Sequence of chain 1.B:
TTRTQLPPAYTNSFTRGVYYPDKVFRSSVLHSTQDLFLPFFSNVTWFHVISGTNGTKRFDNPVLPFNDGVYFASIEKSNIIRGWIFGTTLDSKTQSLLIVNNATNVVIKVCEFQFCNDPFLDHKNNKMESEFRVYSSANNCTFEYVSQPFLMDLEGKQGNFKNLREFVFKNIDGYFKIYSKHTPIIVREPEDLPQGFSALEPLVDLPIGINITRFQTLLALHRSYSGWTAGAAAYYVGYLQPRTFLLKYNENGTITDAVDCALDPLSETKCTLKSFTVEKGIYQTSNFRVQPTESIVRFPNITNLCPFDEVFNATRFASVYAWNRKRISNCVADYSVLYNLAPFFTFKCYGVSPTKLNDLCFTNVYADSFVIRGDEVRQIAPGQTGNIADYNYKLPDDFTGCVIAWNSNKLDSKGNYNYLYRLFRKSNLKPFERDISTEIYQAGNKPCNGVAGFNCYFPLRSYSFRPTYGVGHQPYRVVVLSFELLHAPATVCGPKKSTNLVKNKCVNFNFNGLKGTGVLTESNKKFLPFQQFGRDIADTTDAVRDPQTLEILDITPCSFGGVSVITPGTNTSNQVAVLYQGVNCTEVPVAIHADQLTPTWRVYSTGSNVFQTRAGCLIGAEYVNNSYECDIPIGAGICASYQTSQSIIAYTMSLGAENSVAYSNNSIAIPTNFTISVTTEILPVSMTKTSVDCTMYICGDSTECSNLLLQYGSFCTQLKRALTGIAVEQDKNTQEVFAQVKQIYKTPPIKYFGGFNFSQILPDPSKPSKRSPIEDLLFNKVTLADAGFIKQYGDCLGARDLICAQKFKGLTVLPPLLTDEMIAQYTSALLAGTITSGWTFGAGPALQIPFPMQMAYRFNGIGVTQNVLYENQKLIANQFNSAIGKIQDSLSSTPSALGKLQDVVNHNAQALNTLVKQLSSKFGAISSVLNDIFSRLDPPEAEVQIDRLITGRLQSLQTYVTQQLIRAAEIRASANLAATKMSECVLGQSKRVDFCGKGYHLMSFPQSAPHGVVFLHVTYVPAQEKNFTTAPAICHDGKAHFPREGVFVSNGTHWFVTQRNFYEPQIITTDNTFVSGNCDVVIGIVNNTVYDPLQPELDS

Binding-site contacts:
Ligand atom N2 contacts residue ASN328 of chain 1.B at 2.9 Å (h-bond).
Ligand atom C2 contacts residue ASN328 of chain 1.B at 2.4 Å.
Ligand atom C6 contacts residue GLN577 of chain 1.B at 3.8 Å.
Ligand atom C3 contacts residue ASN328 of chain 1.B at 3.7 Å.
Ligand atom C6 contacts residue ASN328 of chain 1.B at 3.9 Å.
Ligand atom C7 contacts residue ASN328 of chain 1.B at 3.9 Å.
Ligand atom O4 contacts residue GLN577 of chain 1.B at 4.2 Å.
Ligand atom C1 contacts residue ASN328 of chain 1.B at 1.4 Å.
Ligand atom O6 contacts residue GLN577 of chain 1.B at 2.5 Å (h-bond).
Ligand atom O6 contacts residue ASN328 of chain 1.B at 4.2 Å.
Ligand atom C4 contacts residue GLN577 of chain 1.B at 3.6 Å.
Ligand atom O5 contacts residue ASN328 of chain 1.B at 2.3 Å (h-bond).
Ligand atom O5 contacts residue GLN577 of chain 1.B at 4.2 Å.
Ligand atom O6 contacts residue PRO576 of chain 1.B at 3.4 Å (h-bond).
Ligand atom C5 contacts residue GLN577 of chain 1.B at 4.1 Å.
Ligand atom C4 contacts residue ASN328 of chain 1.B at 4.1 Å.
Ligand atom O7 contacts residue ASN328 of chain 1.B at 4.3 Å.
Ligand atom C5 contacts residue ASN328 of chain 1.B at 3.6 Å.

The protein below binds the small molecule below.
Small molecule (SMILES): CC(=O)N[C@@H]1[C@@H](O)[C@H](O)[C@@H](CO)O[C@H]1O